Sequence of chain 1.B:
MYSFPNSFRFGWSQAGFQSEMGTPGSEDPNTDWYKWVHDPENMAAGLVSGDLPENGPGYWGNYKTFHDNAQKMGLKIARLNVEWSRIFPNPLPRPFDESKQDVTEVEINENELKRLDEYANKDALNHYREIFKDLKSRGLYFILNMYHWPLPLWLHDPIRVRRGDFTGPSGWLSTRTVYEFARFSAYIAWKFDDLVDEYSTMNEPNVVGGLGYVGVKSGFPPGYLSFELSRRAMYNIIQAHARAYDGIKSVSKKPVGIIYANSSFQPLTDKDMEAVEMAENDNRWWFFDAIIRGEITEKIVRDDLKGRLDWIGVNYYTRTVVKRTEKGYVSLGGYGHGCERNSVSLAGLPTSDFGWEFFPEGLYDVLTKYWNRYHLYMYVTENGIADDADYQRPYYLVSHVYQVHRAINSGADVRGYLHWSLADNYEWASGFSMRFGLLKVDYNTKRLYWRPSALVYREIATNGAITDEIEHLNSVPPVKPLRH

This protein binds this small molecule.
Small molecule (SMILES): OC[C@H]1O[C@H](O)[C@H](F)[C@@H](O)[C@H]1O

Binding-site contacts:
Ligand atom C5 contacts residue TYR322 of chain 1.B at 3.0 Å (hydrophobic).
Ligand atom F2 contacts residue GLU387 of chain 1.B at 2.7 Å.
Ligand atom O6 contacts residue GLU432 of chain 1.B at 2.5 Å (salt-bridge).
Ligand atom C5 contacts residue GLU387 of chain 1.B at 2.9 Å.
Ligand atom C6 contacts residue TRP425 of chain 1.B at 3.7 Å (hydrophobic).
Ligand atom C4 contacts residue GLU432 of chain 1.B at 3.5 Å.
Ligand atom C2 contacts residue GLU387 of chain 1.B at 2.4 Å.
Ligand atom F2 contacts residue TRP151 of chain 1.B at 4.1 Å.
Ligand atom C3 contacts residue GLN18 of chain 1.B at 3.6 Å.
Ligand atom C5 contacts residue GLU432 of chain 1.B at 4.1 Å.
Ligand atom C6 contacts residue PHE441 of chain 1.B at 3.5 Å (hydrophobic).
Ligand atom C4 contacts residue TRP425 of chain 1.B at 3.6 Å (hydrophobic).
Ligand atom O6 contacts residue TRP361 of chain 1.B at 3.5 Å.
Ligand atom O4 contacts residue GLU432 of chain 1.B at 2.8 Å (salt-bridge).
Ligand atom C3 contacts residue TRP425 of chain 1.B at 3.6 Å (hydrophobic).
Ligand atom O3 contacts residue GLN18 of chain 1.B at 2.6 Å (h-bond).
Ligand atom C3 contacts residue TRP433 of chain 1.B at 4.0 Å (hydrophobic).
Ligand atom C3 contacts residue HIS150 of chain 1.B at 3.8 Å.
Ligand atom C4 contacts residue TRP433 of chain 1.B at 3.9 Å (hydrophobic).
Ligand atom C5 contacts residue TRP425 of chain 1.B at 3.5 Å (hydrophobic).
Ligand atom F2 contacts residue ASN205 of chain 1.B at 3.0 Å.
Ligand atom C4 contacts residue GLU387 of chain 1.B at 3.5 Å.
Ligand atom C6 contacts residue TYR322 of chain 1.B at 3.2 Å (hydrophobic).
Ligand atom O3 contacts residue TRP425 of chain 1.B at 3.7 Å.
Ligand atom O6 contacts residue PHE441 of chain 1.B at 3.8 Å.
Ligand atom C1 contacts residue TYR322 of chain 1.B at 3.6 Å (hydrophobic).
Ligand atom C4 contacts residue GLN18 of chain 1.B at 4.0 Å.
Ligand atom O5 contacts residue GLU387 of chain 1.B at 2.3 Å (salt-bridge).
Ligand atom C2 contacts residue GLU206 of chain 1.B at 3.6 Å.
Ligand atom F2 contacts residue GLU206 of chain 1.B at 3.4 Å.
Ligand atom C1 contacts residue GLU387 of chain 1.B at 1.4 Å.
Ligand atom O5 contacts residue TYR322 of chain 1.B at 3.0 Å (h-bond).
Ligand atom O4 contacts residue TRP433 of chain 1.B at 3.1 Å (h-bond).
Ligand atom C2 contacts residue HIS150 of chain 1.B at 4.0 Å.
Ligand atom C3 contacts residue GLU387 of chain 1.B at 3.0 Å.
Ligand atom F2 contacts residue HIS150 of chain 1.B at 3.3 Å.
Ligand atom O3 contacts residue TRP433 of chain 1.B at 3.2 Å (h-bond).
Ligand atom O3 contacts residue HIS150 of chain 1.B at 2.7 Å (h-bond).
Ligand atom C1 contacts residue GLU206 of chain 1.B at 3.2 Å.
Ligand atom C6 contacts residue GLU432 of chain 1.B at 3.4 Å.